Binding-site contacts:
Ligand atom C2 contacts residue ASN354 of chain 1.A at 2.7 Å.
Ligand atom C1 contacts residue ASN354 of chain 1.A at 1.4 Å.
Ligand atom C7 contacts residue ILE334 of chain 1.A at 4.1 Å (hydrophobic).
Ligand atom C4 contacts residue ASN354 of chain 1.A at 4.3 Å.
Ligand atom O7 contacts residue ILE334 of chain 1.A at 3.6 Å.
Ligand atom N2 contacts residue SER332 of chain 1.A at 4.4 Å.
Ligand atom C7 contacts residue ASN354 of chain 1.A at 4.4 Å.
Ligand atom C3 contacts residue ASN354 of chain 1.A at 3.9 Å.
Ligand atom O6 contacts residue ASN354 of chain 1.A at 4.4 Å.
Ligand atom N2 contacts residue ASN354 of chain 1.A at 3.1 Å (h-bond).
Ligand atom N2 contacts residue ILE334 of chain 1.A at 3.9 Å.
Ligand atom C5 contacts residue ASN354 of chain 1.A at 3.6 Å.
Ligand atom O5 contacts residue ASN354 of chain 1.A at 2.4 Å (h-bond).

Sequence of chain 1.A:
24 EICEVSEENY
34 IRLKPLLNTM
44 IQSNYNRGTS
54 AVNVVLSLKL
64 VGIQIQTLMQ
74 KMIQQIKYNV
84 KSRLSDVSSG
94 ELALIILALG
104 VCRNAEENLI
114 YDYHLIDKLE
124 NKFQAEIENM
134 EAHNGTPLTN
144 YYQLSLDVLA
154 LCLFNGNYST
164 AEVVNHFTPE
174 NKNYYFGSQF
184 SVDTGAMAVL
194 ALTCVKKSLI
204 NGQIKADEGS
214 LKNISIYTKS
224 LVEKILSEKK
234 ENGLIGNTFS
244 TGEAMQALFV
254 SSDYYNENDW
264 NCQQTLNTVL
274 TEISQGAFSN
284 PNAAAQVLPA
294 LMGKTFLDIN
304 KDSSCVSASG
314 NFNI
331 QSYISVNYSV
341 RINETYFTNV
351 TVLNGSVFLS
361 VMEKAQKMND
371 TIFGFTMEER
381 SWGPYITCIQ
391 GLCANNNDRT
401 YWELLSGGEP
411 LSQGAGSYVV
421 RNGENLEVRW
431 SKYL

A protein and the small-molecule ligand that binds it are described below.
Small molecule (SMILES): CC(=O)N[C@@H]1[C@@H](O)[C@H](O)[C@@H](CO)O[C@H]1O